Sequence of chain 1.A:
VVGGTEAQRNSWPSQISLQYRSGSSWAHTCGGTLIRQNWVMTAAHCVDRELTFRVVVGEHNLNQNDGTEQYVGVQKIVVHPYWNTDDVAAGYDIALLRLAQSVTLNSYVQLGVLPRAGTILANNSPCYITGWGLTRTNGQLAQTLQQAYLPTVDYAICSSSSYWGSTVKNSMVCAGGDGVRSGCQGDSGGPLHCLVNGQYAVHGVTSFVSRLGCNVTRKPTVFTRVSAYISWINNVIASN

Binding-site contacts:
Ligand atom C2 contacts residue SER233 of chain 1.A at 3.4 Å.
Ligand atom C7 contacts residue CYS210 of chain 1.A at 3.9 Å (hydrophobic).
Ligand atom C2 contacts residue PHE234 of chain 1.A at 3.8 Å (hydrophobic).
Ligand atom C8 contacts residue PHE234 of chain 1.A at 4.0 Å (hydrophobic).
Ligand atom C7 contacts residue ASP213 of chain 1.A at 4.5 Å.
Ligand atom C1 contacts residue SER233 of chain 1.A at 3.3 Å.
Ligand atom C5 contacts residue VAL235 of chain 1.A at 4.0 Å (hydrophobic).
Ligand atom C1 contacts residue PHE234 of chain 1.A at 3.5 Å (hydrophobic).
Ligand atom C6 contacts residue GLN211 of chain 1.A at 4.3 Å.
Ligand atom C3 contacts residue PHE234 of chain 1.A at 3.9 Å (hydrophobic).
Ligand atom C2 contacts residue HIS71 of chain 1.A at 4.3 Å.
Ligand atom C7 contacts residue HIS71 of chain 1.A at 4.2 Å.
Ligand atom C8 contacts residue SER214 of chain 1.A at 2.8 Å.
Ligand atom O1 contacts residue GLN211 of chain 1.A at 3.3 Å.
Ligand atom C4 contacts residue VAL235 of chain 1.A at 3.5 Å (hydrophobic).
Ligand atom C1 contacts residue HIS71 of chain 1.A at 4.1 Å.
Ligand atom C5 contacts residue SER214 of chain 1.A at 3.8 Å.
Ligand atom C2 contacts residue VAL235 of chain 1.A at 4.5 Å (hydrophobic).
Ligand atom C3 contacts residue VAL235 of chain 1.A at 3.8 Å (hydrophobic).
Ligand atom C8 contacts residue SER233 of chain 1.A at 3.1 Å.
Ligand atom C8 contacts residue HIS71 of chain 1.A at 3.4 Å.
Ligand atom C3 contacts residue SER233 of chain 1.A at 4.4 Å.
Ligand atom O1 contacts residue CYS210 of chain 1.A at 3.5 Å (h-bond).
Ligand atom O1 contacts residue SER214 of chain 1.A at 2.3 Å (h-bond).
Ligand atom C7 contacts residue GLY212 of chain 1.A at 4.1 Å.
Ligand atom C5 contacts residue GLN211 of chain 1.A at 3.8 Å.
Ligand atom O1 contacts residue ASP213 of chain 1.A at 3.7 Å.
Ligand atom C5 contacts residue CYS210 of chain 1.A at 4.2 Å (hydrophobic).
Ligand atom C6 contacts residue SER233 of chain 1.A at 4.1 Å.
Ligand atom C6 contacts residue HIS71 of chain 1.A at 4.2 Å.
Ligand atom C3 contacts residue GLN211 of chain 1.A at 4.3 Å.
Ligand atom C2 contacts residue SER214 of chain 1.A at 4.1 Å.
Ligand atom C7 contacts residue GLN211 of chain 1.A at 4.0 Å.
Ligand atom C4 contacts residue PHE234 of chain 1.A at 4.5 Å (hydrophobic).
Ligand atom O1 contacts residue GLY212 of chain 1.A at 3.0 Å (h-bond).
Ligand atom C7 contacts residue SER214 of chain 1.A at 1.6 Å.
Ligand atom C4 contacts residue GLN211 of chain 1.A at 3.4 Å.
Ligand atom C6 contacts residue SER214 of chain 1.A at 2.5 Å.

A small-molecule ligand and the protein it binds are described below.
Small molecule (SMILES): Cc1cccc(C(=O)n2cc(C#N)c3cnccc32)c1